A small-molecule ligand and the protein it binds are described below.
Small molecule (SMILES): CC(C)Cn1c(=O)n(C)c(=O)c2nc[nH]c21

Sequence of chain 1.A:
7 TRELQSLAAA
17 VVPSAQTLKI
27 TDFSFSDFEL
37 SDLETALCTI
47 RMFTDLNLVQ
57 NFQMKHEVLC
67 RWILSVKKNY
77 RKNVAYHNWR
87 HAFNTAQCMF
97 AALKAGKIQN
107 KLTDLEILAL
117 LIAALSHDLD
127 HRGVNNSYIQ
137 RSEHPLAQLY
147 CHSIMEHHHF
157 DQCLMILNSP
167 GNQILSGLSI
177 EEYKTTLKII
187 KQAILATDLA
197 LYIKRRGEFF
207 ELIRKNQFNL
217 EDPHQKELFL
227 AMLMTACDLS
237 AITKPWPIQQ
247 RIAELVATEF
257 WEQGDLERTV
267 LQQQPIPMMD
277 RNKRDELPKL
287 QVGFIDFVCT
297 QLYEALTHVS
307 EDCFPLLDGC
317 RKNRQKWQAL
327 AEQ

Binding-site contacts:
Ligand atom C12 contacts residue LEU160 of chain 1.A at 3.9 Å (hydrophobic).
Ligand atom C8 contacts residue ASN164 of chain 1.A at 4.3 Å.
Ligand atom C2 contacts residue PHE156 of chain 1.A at 4.4 Å (hydrophobic).
Ligand atom N9 contacts residue LEU160 of chain 1.A at 4.2 Å.
Ligand atom C11 contacts residue LEU160 of chain 1.A at 4.1 Å (hydrophobic).
Ligand atom C10 contacts residue LEU160 of chain 1.A at 4.3 Å (hydrophobic).
Ligand atom O6 contacts residue ASP157 of chain 1.A at 3.1 Å (salt-bridge).
Ligand atom N1 contacts residue LEU160 of chain 1.A at 3.5 Å.
Ligand atom N1 contacts residue ASP157 of chain 1.A at 4.0 Å.
Ligand atom C4 contacts residue LEU160 of chain 1.A at 3.6 Å (hydrophobic).
Ligand atom C6 contacts residue LEU160 of chain 1.A at 3.6 Å (hydrophobic).
Ligand atom C8 contacts residue LEU160 of chain 1.A at 4.0 Å (hydrophobic).
Ligand atom C2 contacts residue LEU160 of chain 1.A at 3.4 Å (hydrophobic).
Ligand atom N3 contacts residue LEU160 of chain 1.A at 3.4 Å.
Ligand atom O6 contacts residue LEU160 of chain 1.A at 3.9 Å.
Ligand atom C5 contacts residue LEU160 of chain 1.A at 3.4 Å (hydrophobic).
Ligand atom C13 contacts residue LEU160 of chain 1.A at 4.5 Å (hydrophobic).
Ligand atom C13 contacts residue LEU183 of chain 1.A at 4.4 Å (hydrophobic).
Ligand atom O2 contacts residue LEU160 of chain 1.A at 3.9 Å.
Ligand atom C6 contacts residue ASP157 of chain 1.A at 4.0 Å.
Ligand atom C10 contacts residue ASP157 of chain 1.A at 3.1 Å.
Ligand atom N7 contacts residue LEU160 of chain 1.A at 3.4 Å.
Ligand atom C10 contacts residue PHE156 of chain 1.A at 4.3 Å (hydrophobic).
Ligand atom O2 contacts residue PHE156 of chain 1.A at 3.7 Å.